Sequence of chain 1.B:
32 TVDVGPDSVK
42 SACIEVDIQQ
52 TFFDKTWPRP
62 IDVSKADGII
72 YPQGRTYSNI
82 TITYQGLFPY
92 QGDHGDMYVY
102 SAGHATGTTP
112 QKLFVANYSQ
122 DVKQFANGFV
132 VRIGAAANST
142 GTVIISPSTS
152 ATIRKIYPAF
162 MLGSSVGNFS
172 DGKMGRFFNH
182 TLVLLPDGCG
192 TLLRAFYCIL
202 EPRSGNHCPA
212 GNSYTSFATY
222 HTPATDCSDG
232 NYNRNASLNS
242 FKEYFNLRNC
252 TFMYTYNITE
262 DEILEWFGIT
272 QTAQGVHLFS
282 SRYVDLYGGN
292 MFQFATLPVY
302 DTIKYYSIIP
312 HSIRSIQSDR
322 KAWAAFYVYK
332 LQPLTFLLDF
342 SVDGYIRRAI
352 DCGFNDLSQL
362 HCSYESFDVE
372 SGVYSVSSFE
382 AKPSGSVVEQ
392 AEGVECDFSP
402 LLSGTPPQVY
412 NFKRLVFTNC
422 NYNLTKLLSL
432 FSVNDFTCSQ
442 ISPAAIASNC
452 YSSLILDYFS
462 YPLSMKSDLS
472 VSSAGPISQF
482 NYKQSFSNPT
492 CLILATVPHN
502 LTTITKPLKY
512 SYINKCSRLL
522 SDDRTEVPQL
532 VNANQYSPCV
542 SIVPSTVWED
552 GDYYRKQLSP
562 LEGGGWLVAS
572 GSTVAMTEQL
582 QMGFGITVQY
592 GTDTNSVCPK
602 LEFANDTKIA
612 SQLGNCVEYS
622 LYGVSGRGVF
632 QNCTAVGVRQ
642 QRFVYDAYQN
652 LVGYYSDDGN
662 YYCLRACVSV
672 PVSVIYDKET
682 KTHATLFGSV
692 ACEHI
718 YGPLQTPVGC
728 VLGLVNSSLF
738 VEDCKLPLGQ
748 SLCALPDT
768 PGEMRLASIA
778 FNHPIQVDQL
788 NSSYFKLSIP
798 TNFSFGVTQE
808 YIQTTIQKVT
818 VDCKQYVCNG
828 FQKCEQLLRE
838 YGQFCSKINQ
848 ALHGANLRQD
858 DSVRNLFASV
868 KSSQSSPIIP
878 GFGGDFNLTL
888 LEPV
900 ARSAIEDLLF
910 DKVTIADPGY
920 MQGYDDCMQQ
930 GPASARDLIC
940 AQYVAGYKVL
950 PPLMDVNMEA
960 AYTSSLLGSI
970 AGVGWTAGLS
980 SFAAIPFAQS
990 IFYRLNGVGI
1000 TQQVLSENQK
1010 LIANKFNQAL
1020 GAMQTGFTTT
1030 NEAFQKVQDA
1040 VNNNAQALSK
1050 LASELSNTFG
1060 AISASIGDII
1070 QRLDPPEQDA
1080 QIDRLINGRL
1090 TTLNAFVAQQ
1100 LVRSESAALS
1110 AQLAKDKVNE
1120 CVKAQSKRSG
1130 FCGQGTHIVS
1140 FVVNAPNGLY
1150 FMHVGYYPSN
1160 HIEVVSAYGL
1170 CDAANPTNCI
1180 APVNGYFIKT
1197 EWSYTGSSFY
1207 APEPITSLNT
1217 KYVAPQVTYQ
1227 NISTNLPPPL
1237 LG

Binding-site contacts:
Ligand atom N2 contacts residue GLU263 of chain 1.B at 2.9 Å (salt-bridge).
Ligand atom C8 contacts residue GLU263 of chain 1.B at 3.8 Å.
Ligand atom C4 contacts residue TYR288 of chain 1.B at 3.9 Å (hydrophobic).
Ligand atom O5 contacts residue TYR288 of chain 1.B at 4.2 Å.
Ligand atom O7 contacts residue ALA138 of chain 1.B at 3.8 Å.
Ligand atom N2 contacts residue ASN139 of chain 1.B at 2.9 Å (h-bond).
Ligand atom O7 contacts residue ILE264 of chain 1.B at 3.9 Å.
Ligand atom O3 contacts residue GLU263 of chain 1.B at 4.2 Å.
Ligand atom C1 contacts residue ASN139 of chain 1.B at 1.4 Å.
Ligand atom C7 contacts residue ASN139 of chain 1.B at 3.5 Å.
Ligand atom C6 contacts residue TYR288 of chain 1.B at 4.1 Å (hydrophobic).
Ligand atom C5 contacts residue ASN139 of chain 1.B at 3.7 Å.
Ligand atom O5 contacts residue ASN139 of chain 1.B at 2.3 Å (h-bond).
Ligand atom C2 contacts residue GLU263 of chain 1.B at 3.7 Å.
Ligand atom C3 contacts residue GLU263 of chain 1.B at 3.7 Å.
Ligand atom N2 contacts residue ALA138 of chain 1.B at 4.0 Å.
Ligand atom C8 contacts residue ALA136 of chain 1.B at 3.5 Å (hydrophobic).
Ligand atom C4 contacts residue ASN139 of chain 1.B at 4.3 Å.
Ligand atom O6 contacts residue TYR288 of chain 1.B at 3.4 Å.
Ligand atom O4 contacts residue ILE264 of chain 1.B at 3.8 Å.
Ligand atom C8 contacts residue LEU265 of chain 1.B at 4.1 Å (hydrophobic).
Ligand atom O7 contacts residue ASN139 of chain 1.B at 3.7 Å.
Ligand atom O7 contacts residue TYR288 of chain 1.B at 4.4 Å.
Ligand atom C1 contacts residue GLU263 of chain 1.B at 3.8 Å.
Ligand atom C7 contacts residue GLU263 of chain 1.B at 3.8 Å.
Ligand atom O3 contacts residue ILE264 of chain 1.B at 3.9 Å.
Ligand atom C2 contacts residue TYR288 of chain 1.B at 4.5 Å (hydrophobic).
Ligand atom C7 contacts residue ALA138 of chain 1.B at 3.5 Å (hydrophobic).
Ligand atom O6 contacts residue TYR288 of chain 1.B at 4.5 Å.
Ligand atom C1 contacts residue TYR288 of chain 1.B at 4.0 Å (hydrophobic).
Ligand atom O3 contacts residue TYR288 of chain 1.B at 4.4 Å.
Ligand atom C6 contacts residue TYR288 of chain 1.B at 4.4 Å (hydrophobic).
Ligand atom C2 contacts residue ASN139 of chain 1.B at 2.4 Å.
Ligand atom C8 contacts residue ALA138 of chain 1.B at 3.5 Å (hydrophobic).
Ligand atom C3 contacts residue ILE264 of chain 1.B at 4.1 Å (hydrophobic).
Ligand atom C1 contacts residue ALA138 of chain 1.B at 4.4 Å (hydrophobic).
Ligand atom C3 contacts residue ASN139 of chain 1.B at 3.8 Å.
Ligand atom C5 contacts residue TYR288 of chain 1.B at 3.8 Å (hydrophobic).
Ligand atom N2 contacts residue ILE264 of chain 1.B at 4.3 Å.
Ligand atom C8 contacts residue GLY135 of chain 1.B at 3.2 Å.

This protein binds this small molecule.
Small molecule (SMILES): CC(=O)N[C@H]1[C@H](O[C@H]2[C@H](O)[C@@H](NC(C)=O)CO[C@@H]2CO)O[C@H](CO)[C@@H](O[C@@H]2O[C@H](CO[C@H]3O[C@H](CO)[C@@H](O)[C@H](O)[C@@H]3O)[C@@H](O)[C@H](O[C@H]3O[C@H](CO)[C@@H](O)[C@H](O)[C@@H]3O)[C@@H]2O)[C@@H]1O